The small molecule below binds the protein below.
Small molecule (SMILES): O=c1[nH]c(=O)c2nc(O)[nH]c2[nH]1

Sequence of chain 1.A:
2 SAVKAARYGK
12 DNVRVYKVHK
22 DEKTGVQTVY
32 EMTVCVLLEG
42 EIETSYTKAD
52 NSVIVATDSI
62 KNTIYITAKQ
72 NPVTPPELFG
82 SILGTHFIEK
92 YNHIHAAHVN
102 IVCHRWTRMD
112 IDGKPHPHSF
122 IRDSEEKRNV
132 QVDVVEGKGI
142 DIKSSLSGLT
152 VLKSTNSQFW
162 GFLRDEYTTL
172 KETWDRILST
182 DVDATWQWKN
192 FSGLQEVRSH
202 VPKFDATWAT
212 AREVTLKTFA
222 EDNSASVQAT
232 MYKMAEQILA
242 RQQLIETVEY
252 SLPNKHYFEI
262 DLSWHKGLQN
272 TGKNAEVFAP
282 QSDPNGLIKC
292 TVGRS

Binding-site contacts:
Ligand atom O8 contacts residue ALA57 of chain 2.A at 3.4 Å.
Ligand atom C2 contacts residue ARG177 of chain 1.A at 2.6 Å.
Ligand atom C4 contacts residue PHE160 of chain 1.A at 3.4 Å (hydrophobic).
Ligand atom C6 contacts residue PHE160 of chain 1.A at 3.5 Å (hydrophobic).
Ligand atom N1 contacts residue GLN229 of chain 1.A at 3.0 Å (h-bond).
Ligand atom O8 contacts residue THR58 of chain 2.A at 2.9 Å.
Ligand atom DAC contacts residue GLN229 of chain 1.A at 2.0 Å.
Ligand atom C4 contacts residue ARG177 of chain 1.A at 3.0 Å.
Ligand atom O8 contacts residue ASP59 of chain 2.A at 2.2 Å.
Ligand atom C8 contacts residue ASP59 of chain 2.A at 3.3 Å.
Ligand atom C8 contacts residue THR58 of chain 2.A at 2.9 Å.
Ligand atom C6 contacts residue GLN229 of chain 1.A at 3.1 Å.
Ligand atom C5 contacts residue THR58 of chain 2.A at 3.3 Å.
Ligand atom C5 contacts residue PHE160 of chain 1.A at 3.3 Å (hydrophobic).
Ligand atom DAB contacts residue ARG177 of chain 1.A at 2.6 Å.
Ligand atom O6 contacts residue GLN229 of chain 1.A at 2.2 Å.
Ligand atom C8 contacts residue PHE160 of chain 1.A at 3.5 Å (hydrophobic).
Ligand atom O2 contacts residue ARG177 of chain 1.A at 2.1 Å.
Ligand atom C2 contacts residue ASN255 of chain 1.A at 3.5 Å.
Ligand atom N9 contacts residue THR58 of chain 2.A at 3.5 Å.
Ligand atom N3 contacts residue ARG177 of chain 1.A at 2.3 Å.
Ligand atom C2 contacts residue VAL228 of chain 1.A at 3.0 Å (hydrophobic).
Ligand atom N3 contacts residue ASN255 of chain 1.A at 3.0 Å.
Ligand atom DAB contacts residue PHE160 of chain 1.A at 3.6 Å.
Ligand atom DAA contacts residue THR58 of chain 2.A at 3.0 Å.
Ligand atom N9 contacts residue ARG177 of chain 1.A at 3.1 Å.
Ligand atom N1 contacts residue VAL228 of chain 1.A at 3.5 Å.
Ligand atom DAC contacts residue VAL228 of chain 1.A at 3.1 Å.
Ligand atom N7 contacts residue THR58 of chain 2.A at 2.2 Å.
Ligand atom N9 contacts residue PHE160 of chain 1.A at 3.4 Å.
Ligand atom N7 contacts residue PHE160 of chain 1.A at 3.6 Å.
Ligand atom C4 contacts residue ASN255 of chain 1.A at 3.4 Å.
Ligand atom N7 contacts residue ALA57 of chain 2.A at 3.6 Å.
Ligand atom DAA contacts residue ASP59 of chain 2.A at 2.5 Å.
Ligand atom N1 contacts residue PHE160 of chain 1.A at 3.6 Å.
Ligand atom O8 contacts residue LEU171 of chain 1.A at 3.2 Å.
Ligand atom DAA contacts residue LEU171 of chain 1.A at 3.3 Å.
Ligand atom O6 contacts residue ILE55 of chain 2.A at 3.5 Å.
Ligand atom O2 contacts residue VAL228 of chain 1.A at 2.0 Å.
Ligand atom O2 contacts residue SER227 of chain 1.A at 3.5 Å.

Sequence of chain 2.A:
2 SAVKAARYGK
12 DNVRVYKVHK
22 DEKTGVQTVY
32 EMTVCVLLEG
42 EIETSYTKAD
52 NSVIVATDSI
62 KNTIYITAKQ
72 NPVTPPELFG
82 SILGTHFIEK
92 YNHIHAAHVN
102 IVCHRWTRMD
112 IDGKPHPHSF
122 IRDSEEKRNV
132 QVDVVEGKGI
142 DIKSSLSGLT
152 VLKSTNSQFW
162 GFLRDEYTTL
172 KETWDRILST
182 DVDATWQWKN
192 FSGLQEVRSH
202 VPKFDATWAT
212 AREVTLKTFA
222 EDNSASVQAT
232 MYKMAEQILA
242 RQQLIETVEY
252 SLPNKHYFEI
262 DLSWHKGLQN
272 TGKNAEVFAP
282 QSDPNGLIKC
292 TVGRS